Sequence of chain 2.A:
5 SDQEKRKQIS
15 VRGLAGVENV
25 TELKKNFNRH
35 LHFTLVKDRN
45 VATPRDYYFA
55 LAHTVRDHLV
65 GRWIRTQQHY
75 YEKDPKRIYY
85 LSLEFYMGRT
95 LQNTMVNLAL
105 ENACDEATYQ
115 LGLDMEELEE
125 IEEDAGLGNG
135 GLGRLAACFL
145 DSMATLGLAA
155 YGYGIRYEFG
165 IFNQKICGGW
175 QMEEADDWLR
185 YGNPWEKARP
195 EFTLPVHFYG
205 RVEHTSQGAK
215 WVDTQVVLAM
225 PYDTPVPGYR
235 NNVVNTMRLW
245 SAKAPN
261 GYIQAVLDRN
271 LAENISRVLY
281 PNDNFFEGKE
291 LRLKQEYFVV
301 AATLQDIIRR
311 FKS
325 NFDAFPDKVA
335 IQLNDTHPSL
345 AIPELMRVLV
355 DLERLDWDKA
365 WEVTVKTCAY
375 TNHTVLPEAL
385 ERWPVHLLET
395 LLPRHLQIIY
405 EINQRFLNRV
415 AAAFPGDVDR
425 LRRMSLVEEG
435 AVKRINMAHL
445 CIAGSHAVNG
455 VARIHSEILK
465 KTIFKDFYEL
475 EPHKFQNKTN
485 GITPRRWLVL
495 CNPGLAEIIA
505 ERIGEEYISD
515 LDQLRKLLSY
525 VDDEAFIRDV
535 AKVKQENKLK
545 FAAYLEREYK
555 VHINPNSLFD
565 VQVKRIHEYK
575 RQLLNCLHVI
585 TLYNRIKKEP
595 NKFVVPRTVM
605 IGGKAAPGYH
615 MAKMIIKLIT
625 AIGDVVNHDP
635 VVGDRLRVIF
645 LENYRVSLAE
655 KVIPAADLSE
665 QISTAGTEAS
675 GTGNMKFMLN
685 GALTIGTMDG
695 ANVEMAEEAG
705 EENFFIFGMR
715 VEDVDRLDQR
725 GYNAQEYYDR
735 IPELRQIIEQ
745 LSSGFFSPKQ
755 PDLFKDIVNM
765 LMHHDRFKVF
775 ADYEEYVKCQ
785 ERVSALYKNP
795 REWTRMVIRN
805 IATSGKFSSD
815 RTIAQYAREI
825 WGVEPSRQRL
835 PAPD

Binding-site contacts:
Ligand atom O4 contacts residue ASN484 of chain 2.A at 3.4 Å (h-bond).
Ligand atom O2 contacts residue HIS377 of chain 2.A at 4.1 Å.
Ligand atom O3 contacts residue SER674 of chain 2.A at 3.1 Å (h-bond).
Ligand atom C4 contacts residue ASN484 of chain 2.A at 4.0 Å.
Ligand atom C6 contacts residue HIS377 of chain 2.A at 3.5 Å.
Ligand atom C1 contacts residue LEU136 of chain 2.A at 4.3 Å (hydrophobic).
Ligand atom C6 contacts residue ASN484 of chain 2.A at 3.4 Å.
Ligand atom O2 contacts residue GLU672 of chain 2.A at 3.0 Å (salt-bridge).
Ligand atom O3 contacts residue GLY675 of chain 2.A at 3.1 Å (h-bond).
Ligand atom O6 contacts residue HIS377 of chain 2.A at 2.8 Å (h-bond).
Ligand atom C1 contacts residue ASN284 of chain 2.A at 3.9 Å.
Ligand atom O1 contacts residue ASN284 of chain 2.A at 3.7 Å.
Ligand atom O1 contacts residue LEU136 of chain 2.A at 3.6 Å.
Ligand atom C5 contacts residue LEU136 of chain 2.A at 3.7 Å (hydrophobic).
Ligand atom O3 contacts residue ALA673 of chain 2.A at 3.6 Å (h-bond).
Ligand atom O6 contacts residue ASN484 of chain 2.A at 2.7 Å (h-bond).
Ligand atom C3 contacts residue SER674 of chain 2.A at 4.3 Å.
Ligand atom C6 contacts residue GLY135 of chain 2.A at 3.7 Å.
Ligand atom O6 contacts residue VAL455 of chain 2.A at 3.8 Å.
Ligand atom C5 contacts residue HIS377 of chain 2.A at 4.2 Å.
Ligand atom C2 contacts residue HIS377 of chain 2.A at 3.3 Å.
Ligand atom C3 contacts residue GLY675 of chain 2.A at 3.9 Å.
Ligand atom O1 contacts residue GLY135 of chain 2.A at 4.0 Å.
Ligand atom O4 contacts residue GLY675 of chain 2.A at 2.9 Å (h-bond).
Ligand atom O4 contacts residue SER674 of chain 2.A at 3.9 Å.
Ligand atom C1 contacts residue HIS377 of chain 2.A at 3.7 Å.
Ligand atom C2 contacts residue GLU672 of chain 2.A at 3.7 Å.
Ligand atom O5 contacts residue LEU136 of chain 2.A at 3.8 Å.
Ligand atom O2 contacts residue ASN284 of chain 2.A at 2.8 Å (h-bond).
Ligand atom C6 contacts residue LEU136 of chain 2.A at 3.9 Å (hydrophobic).
Ligand atom C3 contacts residue GLU672 of chain 2.A at 3.4 Å.
Ligand atom O3 contacts residue GLU672 of chain 2.A at 2.8 Å (salt-bridge).
Ligand atom O5 contacts residue HIS377 of chain 2.A at 3.5 Å.
Ligand atom O4 contacts residue THR676 of chain 2.A at 4.2 Å.
Ligand atom O2 contacts residue TYR573 of chain 2.A at 3.0 Å (h-bond).
Ligand atom C6 contacts residue LEU139 of chain 2.A at 3.8 Å (hydrophobic).
Ligand atom O6 contacts residue LEU139 of chain 2.A at 3.5 Å.
Ligand atom C5 contacts residue GLY135 of chain 2.A at 3.8 Å.
Ligand atom C2 contacts residue ASN284 of chain 2.A at 3.9 Å.
Ligand atom C4 contacts residue GLY675 of chain 2.A at 3.8 Å.

This small molecule binds to this protein.
Small molecule (SMILES): OC[C@H]1O[C@H](O)[C@H](O)[C@@H](O)[C@@H]1O